Sequence of chain 1.A:
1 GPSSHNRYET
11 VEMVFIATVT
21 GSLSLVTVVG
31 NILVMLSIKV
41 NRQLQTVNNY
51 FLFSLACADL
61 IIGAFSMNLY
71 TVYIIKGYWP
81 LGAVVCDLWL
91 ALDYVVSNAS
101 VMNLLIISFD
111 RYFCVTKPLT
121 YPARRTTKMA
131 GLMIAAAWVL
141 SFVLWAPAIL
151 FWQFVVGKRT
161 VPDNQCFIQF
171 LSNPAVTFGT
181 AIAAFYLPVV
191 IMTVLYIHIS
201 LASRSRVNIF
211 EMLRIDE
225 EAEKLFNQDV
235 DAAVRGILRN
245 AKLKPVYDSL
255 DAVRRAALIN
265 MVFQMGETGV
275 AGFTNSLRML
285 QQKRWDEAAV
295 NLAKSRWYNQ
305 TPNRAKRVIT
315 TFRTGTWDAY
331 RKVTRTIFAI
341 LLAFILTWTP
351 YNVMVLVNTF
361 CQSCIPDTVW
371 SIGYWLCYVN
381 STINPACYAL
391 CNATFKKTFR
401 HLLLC

Binding-site contacts:
Ligand atom C3 contacts residue TYR374 of chain 1.A at 3.4 Å (hydrophobic).
Ligand atom O10 contacts residue TYR94 of chain 1.A at 3.4 Å.
Ligand atom S44 contacts residue TRP348 of chain 1.A at 3.7 Å.
Ligand atom O33 contacts residue PHE185 of chain 1.A at 3.3 Å.
Ligand atom C35 contacts residue THR177 of chain 1.A at 3.9 Å.
Ligand atom C12 contacts residue TYR374 of chain 1.A at 3.7 Å (hydrophobic).
Ligand atom C43 contacts residue ASN98 of chain 1.A at 3.7 Å.
Ligand atom C6 contacts residue CYS377 of chain 1.A at 3.7 Å (hydrophobic).
Ligand atom C12 contacts residue SER97 of chain 1.A at 3.5 Å.
Ligand atom C1 contacts residue CYS377 of chain 1.A at 3.6 Å (hydrophobic).
Ligand atom O33 contacts residue ASN352 of chain 1.A at 2.7 Å (h-bond).
Ligand atom C4 contacts residue TYR351 of chain 1.A at 3.7 Å (hydrophobic).
Ligand atom S44 contacts residue ALA184 of chain 1.A at 3.7 Å.
Ligand atom O29 contacts residue TRP348 of chain 1.A at 3.8 Å.
Ligand atom S37 contacts residue THR180 of chain 1.A at 3.6 Å.
Ligand atom C12 contacts residue ASP93 of chain 1.A at 3.5 Å.
Ligand atom C41 contacts residue TYR94 of chain 1.A at 3.7 Å (hydrophobic).
Ligand atom C42 contacts residue TYR94 of chain 1.A at 3.6 Å (hydrophobic).
Ligand atom C7 contacts residue SER97 of chain 1.A at 3.5 Å.
Ligand atom C4 contacts residue TYR374 of chain 1.A at 3.5 Å (hydrophobic).
Ligand atom C1 contacts residue TYR378 of chain 1.A at 3.9 Å (hydrophobic).
Ligand atom C3 contacts residue TYR94 of chain 1.A at 3.8 Å (hydrophobic).
Ligand atom O29 contacts residue TYR351 of chain 1.A at 3.7 Å.
Ligand atom O29 contacts residue ASN352 of chain 1.A at 3.0 Å (h-bond).
Ligand atom C36 contacts residue THR177 of chain 1.A at 3.5 Å.
Ligand atom C8 contacts residue SER97 of chain 1.A at 3.4 Å.
Ligand atom O11 contacts residue TYR351 of chain 1.A at 3.8 Å.
Ligand atom C9 contacts residue TYR94 of chain 1.A at 3.3 Å (hydrophobic).
Ligand atom C42 contacts residue TRP145 of chain 1.A at 3.5 Å (hydrophobic).
Ligand atom O10 contacts residue SER97 of chain 1.A at 3.4 Å (h-bond).
Ligand atom C41 contacts residue TRP145 of chain 1.A at 3.9 Å (hydrophobic).
Ligand atom O10 contacts residue ASP93 of chain 1.A at 3.6 Å.
Ligand atom C12 contacts residue TYR378 of chain 1.A at 3.6 Å (hydrophobic).
Ligand atom C5 contacts residue TYR351 of chain 1.A at 3.8 Å (hydrophobic).
Ligand atom C30 contacts residue ASN352 of chain 1.A at 3.6 Å.
Ligand atom C28 contacts residue ASN352 of chain 1.A at 3.7 Å.
Ligand atom C6 contacts residue TRP348 of chain 1.A at 3.9 Å (hydrophobic).
Ligand atom C34 contacts residue TYR351 of chain 1.A at 3.5 Å (hydrophobic).
Ligand atom C1 contacts residue TYR374 of chain 1.A at 3.5 Å (hydrophobic).
Ligand atom S37 contacts residue ALA181 of chain 1.A at 3.8 Å.

The small molecule below binds the protein below.
Small molecule (SMILES): C[N+]1(C)[C@@H]2CC(OC(=O)C(O)(c3cccs3)c3cccs3)C[C@H]1[C@@H]1O[C@@H]12